Binding-site contacts:
Ligand atom N1 contacts residue ARG140 of chain 1.E at 3.5 Å.
Ligand atom C6 contacts residue ARG140 of chain 1.E at 3.4 Å.
Ligand atom C16 contacts residue TYR282 of chain 1.A at 3.2 Å (hydrophobic).
Ligand atom C17 contacts residue SER230 of chain 1.A at 4.2 Å.
Ligand atom C4 contacts residue ILE119 of chain 1.E at 4.1 Å (hydrophobic).
Ligand atom N2 contacts residue ILE276 of chain 1.A at 3.8 Å.
Ligand atom C13 contacts residue ASN176 of chain 1.A at 4.0 Å.
Ligand atom C5 contacts residue ASP117 of chain 1.E at 4.2 Å.
Ligand atom C16 contacts residue PHE274 of chain 1.A at 4.1 Å (hydrophobic).
Ligand atom C13 contacts residue SER230 of chain 1.A at 3.8 Å.
Ligand atom C12 contacts residue TRP231 of chain 1.A at 3.5 Å (hydrophobic).
Ligand atom O1 contacts residue TRP138 of chain 1.E at 3.0 Å.
Ligand atom C13 contacts residue TRP231 of chain 1.A at 3.8 Å (hydrophobic).
Ligand atom N2 contacts residue ASP277 of chain 1.A at 3.2 Å (salt-bridge).
Ligand atom C14 contacts residue ASN176 of chain 1.A at 3.8 Å.
Ligand atom C7 contacts residue ASP277 of chain 1.A at 4.2 Å.
Ligand atom C17 contacts residue TYR282 of chain 1.A at 3.4 Å (hydrophobic).
Ligand atom C12 contacts residue TYR201 of chain 1.E at 4.3 Å (hydrophobic).
Ligand atom C15 contacts residue PHE274 of chain 1.A at 4.0 Å (hydrophobic).
Ligand atom C15 contacts residue TRP138 of chain 1.E at 4.1 Å (hydrophobic).
Ligand atom C8 contacts residue ILE119 of chain 1.E at 4.1 Å (hydrophobic).
Ligand atom C3 contacts residue TRP138 of chain 1.E at 4.2 Å (hydrophobic).
Ligand atom N1 contacts residue ASP277 of chain 1.A at 4.0 Å.
Ligand atom C1 contacts residue TRP138 of chain 1.E at 3.6 Å (hydrophobic).
Ligand atom N3 contacts residue TRP138 of chain 1.E at 4.1 Å.
Ligand atom C5 contacts residue ILE119 of chain 1.E at 3.9 Å (hydrophobic).
Ligand atom C11 contacts residue TRP138 of chain 1.E at 4.0 Å (hydrophobic).
Ligand atom C6 contacts residue ILE119 of chain 1.E at 3.9 Å (hydrophobic).
Ligand atom C4 contacts residue ARG140 of chain 1.E at 2.9 Å.
Ligand atom C17 contacts residue TRP231 of chain 1.A at 3.8 Å (hydrophobic).
Ligand atom C9 contacts residue TYR282 of chain 1.A at 4.2 Å (hydrophobic).
Ligand atom C13 contacts residue THR229 of chain 1.A at 4.2 Å.
Ligand atom N4 contacts residue SER230 of chain 1.A at 4.0 Å.
Ligand atom C9 contacts residue ILE276 of chain 1.A at 4.0 Å (hydrophobic).
Ligand atom C10 contacts residue TYR282 of chain 1.A at 3.7 Å (hydrophobic).
Ligand atom C3 contacts residue ILE119 of chain 1.E at 4.2 Å (hydrophobic).
Ligand atom N4 contacts residue TRP231 of chain 1.A at 3.0 Å (h-bond).
Ligand atom C7 contacts residue ILE276 of chain 1.A at 4.2 Å (hydrophobic).
Ligand atom C5 contacts residue ARG140 of chain 1.E at 2.5 Å.
Ligand atom C3 contacts residue ARG140 of chain 1.E at 3.8 Å.

Sequence of chain 1.A:
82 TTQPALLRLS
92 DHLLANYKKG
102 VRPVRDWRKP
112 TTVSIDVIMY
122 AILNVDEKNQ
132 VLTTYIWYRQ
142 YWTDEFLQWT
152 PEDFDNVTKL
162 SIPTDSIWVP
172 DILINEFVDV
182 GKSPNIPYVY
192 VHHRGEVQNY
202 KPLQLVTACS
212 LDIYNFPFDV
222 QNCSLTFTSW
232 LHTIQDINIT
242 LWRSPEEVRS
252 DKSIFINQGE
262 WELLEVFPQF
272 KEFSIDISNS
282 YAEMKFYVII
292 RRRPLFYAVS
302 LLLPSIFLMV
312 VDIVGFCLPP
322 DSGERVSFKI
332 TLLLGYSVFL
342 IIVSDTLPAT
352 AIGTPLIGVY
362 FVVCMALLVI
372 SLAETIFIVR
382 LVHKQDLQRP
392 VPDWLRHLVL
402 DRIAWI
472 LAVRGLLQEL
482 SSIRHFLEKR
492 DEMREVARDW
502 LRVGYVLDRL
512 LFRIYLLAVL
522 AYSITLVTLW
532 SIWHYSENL

A protein and the small-molecule ligand that binds it are described below.
Small molecule (SMILES): O=C1c2cccc3[nH]nc(c23)CCN1[C@@H]1CN2CCC1CC2

Sequence of chain 1.E:
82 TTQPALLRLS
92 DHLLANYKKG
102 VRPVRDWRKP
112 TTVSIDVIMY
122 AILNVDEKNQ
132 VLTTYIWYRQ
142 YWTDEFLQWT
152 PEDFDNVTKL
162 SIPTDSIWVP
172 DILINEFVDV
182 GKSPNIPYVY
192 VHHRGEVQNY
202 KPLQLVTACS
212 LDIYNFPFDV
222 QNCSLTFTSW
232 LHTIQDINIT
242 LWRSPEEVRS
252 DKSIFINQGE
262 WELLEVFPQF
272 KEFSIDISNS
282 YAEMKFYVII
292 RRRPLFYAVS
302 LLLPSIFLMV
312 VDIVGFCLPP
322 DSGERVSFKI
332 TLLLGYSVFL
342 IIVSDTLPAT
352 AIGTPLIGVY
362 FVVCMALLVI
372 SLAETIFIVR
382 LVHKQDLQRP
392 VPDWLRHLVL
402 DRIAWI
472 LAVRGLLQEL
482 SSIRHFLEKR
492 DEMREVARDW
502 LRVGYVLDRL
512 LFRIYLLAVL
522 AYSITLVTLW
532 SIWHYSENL